This protein binds this small molecule.
Small molecule (SMILES): CCCCCCCCCC(=O)N(CCO)C[C@@H](O)[C@@H](O)[C@@H](O)[C@@H](O)CO

Binding-site contacts:
Ligand atom C1 contacts residue TYR177 of chain 1.B at 3.9 Å (hydrophobic).
Ligand atom C9 contacts residue TRP151 of chain 1.B at 4.3 Å (hydrophobic).
Ligand atom C1 contacts residue PRO146 of chain 1.B at 4.1 Å (hydrophobic).
Ligand atom O49 contacts residue GLU155 of chain 1.B at 4.2 Å.
Ligand atom C27 contacts residue TRP151 of chain 1.B at 4.2 Å (hydrophobic).
Ligand atom C18 contacts residue THR134 of chain 1.A at 4.0 Å.
Ligand atom C37 contacts residue ASN174 of chain 1.B at 4.2 Å.
Ligand atom C21 contacts residue TRP151 of chain 1.B at 4.0 Å (hydrophobic).
Ligand atom C12 contacts residue TYR177 of chain 1.B at 3.7 Å (hydrophobic).
Ligand atom C9 contacts residue ILE138 of chain 1.A at 4.0 Å (hydrophobic).
Ligand atom C1 contacts residue ALA180 of chain 1.B at 4.3 Å (hydrophobic).
Ligand atom C36 contacts residue GLU155 of chain 1.B at 4.2 Å.
Ligand atom C24 contacts residue TRP151 of chain 1.B at 4.1 Å (hydrophobic).
Ligand atom C24 contacts residue THR134 of chain 1.A at 3.4 Å.
Ligand atom O47 contacts residue ASP154 of chain 1.B at 3.9 Å.
Ligand atom C0 contacts residue VAL142 of chain 1.B at 4.0 Å (hydrophobic).
Ligand atom C15 contacts residue TRP151 of chain 1.B at 4.0 Å (hydrophobic).
Ligand atom C37 contacts residue GLU155 of chain 1.B at 4.3 Å.
Ligand atom C0 contacts residue LEU141 of chain 1.A at 4.0 Å (hydrophobic).
Ligand atom O49 contacts residue ASP154 of chain 1.B at 3.3 Å (salt-bridge).
Ligand atom C21 contacts residue THR134 of chain 1.A at 3.8 Å.
Ligand atom C18 contacts residue TRP151 of chain 1.B at 3.8 Å (hydrophobic).
Ligand atom C18 contacts residue ALA176 of chain 1.B at 4.1 Å (hydrophobic).
Ligand atom C18 contacts residue TYR177 of chain 1.B at 4.2 Å (hydrophobic).
Ligand atom O47 contacts residue ASN174 of chain 1.B at 4.0 Å.
Ligand atom O47 contacts residue ARG153 of chain 1.B at 3.5 Å (salt-bridge).
Ligand atom C60 contacts residue ASN174 of chain 1.B at 4.4 Å.
Ligand atom C15 contacts residue THR134 of chain 1.A at 4.1 Å.
Ligand atom O63 contacts residue HIS150 of chain 1.B at 4.1 Å.
Ligand atom C9 contacts residue ALA180 of chain 1.B at 4.2 Å (hydrophobic).
Ligand atom C0 contacts residue PRO146 of chain 1.B at 3.8 Å (hydrophobic).
Ligand atom O63 contacts residue TRP151 of chain 1.B at 4.4 Å.
Ligand atom C60 contacts residue ARG153 of chain 1.B at 4.0 Å.
Ligand atom O34 contacts residue VAL130 of chain 1.A at 3.3 Å.
Ligand atom C40 contacts residue VAL130 of chain 1.A at 4.3 Å (hydrophobic).
Ligand atom O34 contacts residue ALA176 of chain 1.B at 4.1 Å.
Ligand atom C12 contacts residue ALA180 of chain 1.B at 4.0 Å (hydrophobic).
Ligand atom C60 contacts residue TRP151 of chain 1.B at 4.1 Å (hydrophobic).
Ligand atom O47 contacts residue GLU155 of chain 1.B at 3.6 Å.
Ligand atom C24 contacts residue ALA176 of chain 1.B at 3.7 Å (hydrophobic).

Sequence of chain 1.B:
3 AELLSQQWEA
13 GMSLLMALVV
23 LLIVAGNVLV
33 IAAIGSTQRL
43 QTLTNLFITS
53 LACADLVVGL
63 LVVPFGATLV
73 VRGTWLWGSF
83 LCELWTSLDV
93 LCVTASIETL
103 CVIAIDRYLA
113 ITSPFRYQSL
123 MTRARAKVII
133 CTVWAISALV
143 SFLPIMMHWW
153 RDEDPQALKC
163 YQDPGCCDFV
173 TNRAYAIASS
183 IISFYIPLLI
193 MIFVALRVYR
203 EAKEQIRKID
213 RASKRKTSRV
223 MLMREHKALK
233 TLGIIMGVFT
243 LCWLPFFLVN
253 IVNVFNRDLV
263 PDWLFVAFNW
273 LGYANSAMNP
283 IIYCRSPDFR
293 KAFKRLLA

Sequence of chain 1.A:
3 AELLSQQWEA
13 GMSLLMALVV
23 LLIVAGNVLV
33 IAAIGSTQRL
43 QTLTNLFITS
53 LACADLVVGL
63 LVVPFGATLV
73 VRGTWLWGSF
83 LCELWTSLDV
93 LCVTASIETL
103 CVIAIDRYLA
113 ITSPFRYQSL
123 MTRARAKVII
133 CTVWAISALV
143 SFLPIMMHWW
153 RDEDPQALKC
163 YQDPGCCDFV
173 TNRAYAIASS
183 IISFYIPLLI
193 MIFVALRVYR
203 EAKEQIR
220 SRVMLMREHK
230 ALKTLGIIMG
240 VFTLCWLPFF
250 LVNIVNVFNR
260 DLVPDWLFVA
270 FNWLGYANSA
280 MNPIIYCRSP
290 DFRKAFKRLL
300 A